A small-molecule ligand and the protein it binds are described below.
Small molecule (SMILES): O=P(O)(O)OC[C@H]1O[C@H](O[P](=O)(O)OP(=O)(O)O)[C@H](O)[C@@H]1O

Sequence of chain 2.B:
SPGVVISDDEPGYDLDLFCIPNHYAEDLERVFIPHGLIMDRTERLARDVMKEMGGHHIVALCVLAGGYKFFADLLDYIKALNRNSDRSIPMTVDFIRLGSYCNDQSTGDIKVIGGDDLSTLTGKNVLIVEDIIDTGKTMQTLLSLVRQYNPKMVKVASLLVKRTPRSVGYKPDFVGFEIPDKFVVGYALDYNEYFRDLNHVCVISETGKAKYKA

Binding-site contacts:
Ligand atom O3P contacts residue LYS137 of chain 2.B at 2.8 Å.
Ligand atom O1A contacts residue SER100 of chain 2.B at 2.5 Å (h-bond).
Ligand atom O2P contacts residue THR138 of chain 2.B at 3.5 Å (h-bond).
Ligand atom O2P contacts residue LYS137 of chain 2.B at 2.7 Å (salt-bridge).
Ligand atom O3P contacts residue THR135 of chain 2.B at 3.4 Å (h-bond).
Ligand atom O1P contacts residue LYS137 of chain 2.B at 3.4 Å (salt-bridge).
Ligand atom C2 contacts residue MG1 of chain 2.F at 2.7 Å.
Ligand atom P contacts residue GLY136 of chain 2.B at 3.4 Å.
Ligand atom O1 contacts residue SER100 of chain 2.B at 3.6 Å.
Ligand atom O2P contacts residue GLY136 of chain 2.B at 2.8 Å (h-bond).
Ligand atom C5 contacts residue THR138 of chain 2.B at 3.6 Å.
Ligand atom O1B contacts residue LEU189 of chain 2.B at 3.3 Å.
Ligand atom O3B contacts residue ASP190 of chain 2.B at 3.0 Å (salt-bridge).
Ligand atom P contacts residue THR135 of chain 2.B at 3.5 Å.
Ligand atom O2A contacts residue PPO1 of chain 2.G at 2.6 Å.
Ligand atom O3 contacts residue GLU130 of chain 2.B at 3.0 Å (salt-bridge).
Ligand atom O3P contacts residue THR138 of chain 2.B at 2.9 Å (h-bond).
Ligand atom C2 contacts residue ASP131 of chain 2.B at 3.3 Å.
Ligand atom O2B contacts residue GLY66 of chain 2.B at 2.6 Å (h-bond).
Ligand atom O2 contacts residue ASP131 of chain 2.B at 3.0 Å (salt-bridge).
Ligand atom O5 contacts residue TYR101 of chain 2.B at 3.3 Å.
Ligand atom PB contacts residue ASP190 of chain 2.B at 3.5 Å.
Ligand atom O3B contacts residue PPO1 of chain 2.G at 3.1 Å (h-bond).
Ligand atom P contacts residue LYS137 of chain 2.B at 3.2 Å.
Ligand atom O3 contacts residue THR138 of chain 2.B at 3.4 Å (h-bond).
Ligand atom O1P contacts residue THR135 of chain 2.B at 2.4 Å (h-bond).
Ligand atom O1P contacts residue GLY136 of chain 2.B at 2.9 Å (h-bond).
Ligand atom C2 contacts residue GLU130 of chain 2.B at 3.5 Å.
Ligand atom C3 contacts residue GLU130 of chain 2.B at 3.1 Å.
Ligand atom O1B contacts residue ASP190 of chain 2.B at 2.5 Å (salt-bridge).
Ligand atom O1 contacts residue PPO1 of chain 2.G at 3.4 Å.
Ligand atom C4 contacts residue THR138 of chain 2.B at 3.6 Å.
Ligand atom O2 contacts residue MG1 of chain 2.F at 1.9 Å.
Ligand atom O1B contacts residue GLY66 of chain 2.B at 3.1 Å (h-bond).
Ligand atom PB contacts residue GLY66 of chain 2.B at 3.1 Å.
Ligand atom O1A contacts residue CYS102 of chain 2.B at 3.1 Å (h-bond).
Ligand atom O3A contacts residue GLY66 of chain 2.B at 3.7 Å.
Ligand atom C3 contacts residue MG1 of chain 2.F at 2.8 Å.
Ligand atom O3 contacts residue MG1 of chain 2.F at 2.4 Å.
Ligand atom O1P contacts residue ASP134 of chain 2.B at 3.0 Å.